Sequence of chain 1.A:
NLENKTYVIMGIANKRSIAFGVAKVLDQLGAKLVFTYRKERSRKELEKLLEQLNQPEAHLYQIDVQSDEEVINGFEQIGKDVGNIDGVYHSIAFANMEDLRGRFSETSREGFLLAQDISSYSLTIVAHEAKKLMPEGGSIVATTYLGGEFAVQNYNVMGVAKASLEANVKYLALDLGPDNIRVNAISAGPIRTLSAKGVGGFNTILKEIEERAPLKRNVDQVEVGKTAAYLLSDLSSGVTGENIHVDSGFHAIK

Binding-site contacts:
Ligand atom OE2 contacts residue LYS225 of chain 1.A at 2.5 Å (salt-bridge).
Ligand atom CB contacts residue LYS225 of chain 1.A at 4.4 Å.
Ligand atom OE1 contacts residue LYS225 of chain 1.A at 4.2 Å.
Ligand atom N contacts residue LYS225 of chain 1.A at 3.1 Å.
Ligand atom CD contacts residue LYS225 of chain 1.A at 3.4 Å.
Ligand atom CA contacts residue LYS225 of chain 1.A at 4.2 Å.
Ligand atom CG contacts residue LYS225 of chain 1.A at 4.2 Å.

This small molecule binds to this protein.
Small molecule (SMILES): N[C@@H](CCC(=O)O)C(=O)O